Binding-site contacts:
Ligand atom C3 contacts residue VAL309 of chain 1.A at 3.8 Å (hydrophobic).
Ligand atom C3 contacts residue SER310 of chain 1.A at 3.9 Å.
Ligand atom C5 contacts residue ASN148 of chain 1.A at 3.6 Å.
Ligand atom O5 contacts residue NAG1 of chain 1.J at 3.5 Å.
Ligand atom C7 contacts residue VAL140 of chain 1.A at 4.2 Å (hydrophobic).
Ligand atom O5 contacts residue LYS138 of chain 1.A at 3.7 Å.
Ligand atom C3 contacts residue ASN148 of chain 1.A at 3.8 Å.
Ligand atom C7 contacts residue ASN148 of chain 1.A at 3.6 Å.
Ligand atom C4 contacts residue ASN148 of chain 1.A at 4.2 Å.
Ligand atom O7 contacts residue ASN148 of chain 1.A at 3.8 Å.
Ligand atom C8 contacts residue LEU147 of chain 1.A at 3.9 Å (hydrophobic).
Ligand atom C8 contacts residue VAL140 of chain 1.A at 3.8 Å (hydrophobic).
Ligand atom N2 contacts residue SER310 of chain 1.A at 2.8 Å (h-bond).
Ligand atom C2 contacts residue ASN148 of chain 1.A at 2.5 Å.
Ligand atom C1 contacts residue SER310 of chain 1.A at 3.8 Å.
Ligand atom O6 contacts residue NAG1 of chain 1.J at 4.0 Å.
Ligand atom O7 contacts residue PRO98 of chain 1.A at 3.8 Å.
Ligand atom C7 contacts residue SER310 of chain 1.A at 3.8 Å.
Ligand atom O4 contacts residue VAL309 of chain 1.A at 4.1 Å.
Ligand atom O3 contacts residue ASP97 of chain 1.A at 4.1 Å.
Ligand atom C4 contacts residue ASP97 of chain 1.A at 4.1 Å.
Ligand atom O5 contacts residue ASN148 of chain 1.A at 2.3 Å (h-bond).
Ligand atom O3 contacts residue ARG248 of chain 1.A at 3.4 Å (salt-bridge).
Ligand atom C4 contacts residue ARG248 of chain 1.A at 4.2 Å.
Ligand atom O3 contacts residue CYS308 of chain 1.A at 3.4 Å (h-bond).
Ligand atom C2 contacts residue SER310 of chain 1.A at 3.6 Å.
Ligand atom O6 contacts residue LYS138 of chain 1.A at 3.3 Å (salt-bridge).
Ligand atom C1 contacts residue VAL309 of chain 1.A at 4.0 Å (hydrophobic).
Ligand atom C6 contacts residue NAG1 of chain 1.J at 3.6 Å.
Ligand atom C5 contacts residue NAG1 of chain 1.J at 3.9 Å.
Ligand atom C1 contacts residue NAG1 of chain 1.J at 4.4 Å.
Ligand atom O7 contacts residue VAL140 of chain 1.A at 4.0 Å.
Ligand atom C4 contacts residue VAL309 of chain 1.A at 4.0 Å (hydrophobic).
Ligand atom N2 contacts residue ASN148 of chain 1.A at 3.0 Å (h-bond).
Ligand atom C8 contacts residue ASN246 of chain 1.A at 3.8 Å.
Ligand atom C1 contacts residue ASN148 of chain 1.A at 1.4 Å.
Ligand atom C5 contacts residue VAL309 of chain 1.A at 3.5 Å (hydrophobic).
Ligand atom C8 contacts residue SER310 of chain 1.A at 3.7 Å.
Ligand atom O4 contacts residue ARG248 of chain 1.A at 3.6 Å.
Ligand atom O5 contacts residue VAL309 of chain 1.A at 4.2 Å.

A small-molecule ligand and the protein it binds are described below.
Small molecule (SMILES): CC(=O)N[C@@H]1[C@@H](O)[C@H](O)[C@@H](CO)O[C@H]1O

Sequence of chain 1.A:
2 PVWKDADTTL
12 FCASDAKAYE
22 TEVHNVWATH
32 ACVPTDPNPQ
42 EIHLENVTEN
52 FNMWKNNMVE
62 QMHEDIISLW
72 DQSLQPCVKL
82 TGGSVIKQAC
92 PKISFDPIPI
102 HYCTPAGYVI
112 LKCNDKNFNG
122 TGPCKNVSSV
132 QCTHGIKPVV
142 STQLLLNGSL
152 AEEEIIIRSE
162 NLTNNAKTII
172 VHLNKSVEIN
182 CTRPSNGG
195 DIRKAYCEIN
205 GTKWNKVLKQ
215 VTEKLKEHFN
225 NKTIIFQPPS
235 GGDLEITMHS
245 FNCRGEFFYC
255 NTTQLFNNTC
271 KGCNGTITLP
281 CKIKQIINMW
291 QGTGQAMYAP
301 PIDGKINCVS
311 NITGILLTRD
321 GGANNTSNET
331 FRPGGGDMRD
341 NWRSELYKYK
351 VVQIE